Sequence of chain 1.A:
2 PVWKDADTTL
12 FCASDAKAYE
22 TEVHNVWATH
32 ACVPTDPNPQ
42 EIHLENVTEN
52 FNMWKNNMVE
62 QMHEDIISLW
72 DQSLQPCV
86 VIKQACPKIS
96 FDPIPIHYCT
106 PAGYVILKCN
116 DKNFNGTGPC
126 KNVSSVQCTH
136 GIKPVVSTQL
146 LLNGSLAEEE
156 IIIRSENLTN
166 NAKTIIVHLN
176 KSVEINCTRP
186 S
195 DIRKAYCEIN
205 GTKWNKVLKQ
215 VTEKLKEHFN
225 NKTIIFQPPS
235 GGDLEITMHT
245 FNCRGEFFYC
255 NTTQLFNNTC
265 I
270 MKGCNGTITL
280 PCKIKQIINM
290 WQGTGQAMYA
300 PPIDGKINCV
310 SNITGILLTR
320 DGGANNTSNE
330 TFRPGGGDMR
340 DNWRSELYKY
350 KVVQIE

Binding-site contacts:
Ligand atom C1 contacts residue GLU202 of chain 1.A at 4.3 Å.
Ligand atom C7 contacts residue ASN181 of chain 1.A at 3.1 Å.
Ligand atom C6 contacts residue TYR200 of chain 1.A at 3.9 Å (hydrophobic).
Ligand atom C1 contacts residue THR183 of chain 1.A at 4.4 Å.
Ligand atom C2 contacts residue ASN181 of chain 1.A at 2.4 Å.
Ligand atom C1 contacts residue ASN181 of chain 1.A at 1.4 Å.
Ligand atom N2 contacts residue ASN181 of chain 1.A at 2.9 Å (h-bond).
Ligand atom O5 contacts residue GLU202 of chain 1.A at 3.4 Å (salt-bridge).
Ligand atom N2 contacts residue VAL309 of chain 1.A at 4.5 Å.
Ligand atom O6 contacts residue THR183 of chain 1.A at 4.0 Å.
Ligand atom O7 contacts residue ASN181 of chain 1.A at 3.0 Å (h-bond).
Ligand atom C5 contacts residue ASN181 of chain 1.A at 3.6 Å.
Ligand atom O5 contacts residue ASN181 of chain 1.A at 2.3 Å (h-bond).
Ligand atom C5 contacts residue LYS305 of chain 1.A at 4.0 Å.
Ligand atom O5 contacts residue THR183 of chain 1.A at 3.8 Å.
Ligand atom C4 contacts residue ASN181 of chain 1.A at 4.2 Å.
Ligand atom C4 contacts residue LYS305 of chain 1.A at 4.1 Å.
Ligand atom C8 contacts residue ASN181 of chain 1.A at 4.4 Å.
Ligand atom C5 contacts residue GLU202 of chain 1.A at 4.2 Å.
Ligand atom C5 contacts residue THR183 of chain 1.A at 4.0 Å.
Ligand atom O6 contacts residue TYR200 of chain 1.A at 3.4 Å (h-bond).
Ligand atom C6 contacts residue LYS305 of chain 1.A at 4.4 Å.
Ligand atom O6 contacts residue GLU202 of chain 1.A at 2.7 Å (salt-bridge).
Ligand atom C3 contacts residue ASN181 of chain 1.A at 3.8 Å.
Ligand atom C6 contacts residue THR183 of chain 1.A at 4.0 Å.
Ligand atom O6 contacts residue ASN181 of chain 1.A at 4.5 Å.
Ligand atom C8 contacts residue VAL309 of chain 1.A at 4.0 Å (hydrophobic).
Ligand atom C6 contacts residue GLU202 of chain 1.A at 3.9 Å.
Ligand atom O4 contacts residue LYS305 of chain 1.A at 3.3 Å (salt-bridge).

A protein and the small-molecule ligand that binds it are described below.
Small molecule (SMILES): CC(=O)N[C@@H]1[C@@H](O)[C@H](O)[C@@H](CO)O[C@H]1O